Binding-site contacts:
Ligand atom C8 contacts residue PHE188 of chain 1.B at 3.3 Å (hydrophobic).
Ligand atom N2 contacts residue PHE188 of chain 1.B at 4.4 Å.
Ligand atom O7 contacts residue ASN197 of chain 1.B at 3.9 Å.
Ligand atom C5 contacts residue SER199 of chain 1.B at 4.0 Å.
Ligand atom C1 contacts residue SER199 of chain 1.B at 3.9 Å.
Ligand atom C4 contacts residue ASN197 of chain 1.B at 4.2 Å.
Ligand atom O6 contacts residue SER199 of chain 1.B at 4.1 Å.
Ligand atom C6 contacts residue SER199 of chain 1.B at 4.3 Å.
Ligand atom C7 contacts residue ASN197 of chain 1.B at 3.6 Å.
Ligand atom C5 contacts residue ASN197 of chain 1.B at 3.7 Å.
Ligand atom C1 contacts residue ASN197 of chain 1.B at 1.4 Å.
Ligand atom O5 contacts residue SER199 of chain 1.B at 3.6 Å.
Ligand atom O7 contacts residue GLY189 of chain 1.B at 4.4 Å.
Ligand atom C8 contacts residue THR190 of chain 1.B at 3.9 Å.
Ligand atom C2 contacts residue ASN197 of chain 1.B at 2.5 Å.
Ligand atom C7 contacts residue PHE188 of chain 1.B at 4.3 Å (hydrophobic).
Ligand atom N2 contacts residue ASN197 of chain 1.B at 2.9 Å (h-bond).
Ligand atom C7 contacts residue GLY189 of chain 1.B at 4.4 Å.
Ligand atom O6 contacts residue ASN197 of chain 1.B at 4.5 Å.
Ligand atom C3 contacts residue ASN197 of chain 1.B at 3.8 Å.
Ligand atom O5 contacts residue ASN197 of chain 1.B at 2.4 Å (h-bond).
Ligand atom C8 contacts residue GLY189 of chain 1.B at 3.7 Å.

The protein below binds the small molecule below.
Small molecule (SMILES): CC(=O)N[C@@H]1[C@@H](O)[C@H](O)[C@@H](CO)O[C@H]1O

Sequence of chain 1.B:
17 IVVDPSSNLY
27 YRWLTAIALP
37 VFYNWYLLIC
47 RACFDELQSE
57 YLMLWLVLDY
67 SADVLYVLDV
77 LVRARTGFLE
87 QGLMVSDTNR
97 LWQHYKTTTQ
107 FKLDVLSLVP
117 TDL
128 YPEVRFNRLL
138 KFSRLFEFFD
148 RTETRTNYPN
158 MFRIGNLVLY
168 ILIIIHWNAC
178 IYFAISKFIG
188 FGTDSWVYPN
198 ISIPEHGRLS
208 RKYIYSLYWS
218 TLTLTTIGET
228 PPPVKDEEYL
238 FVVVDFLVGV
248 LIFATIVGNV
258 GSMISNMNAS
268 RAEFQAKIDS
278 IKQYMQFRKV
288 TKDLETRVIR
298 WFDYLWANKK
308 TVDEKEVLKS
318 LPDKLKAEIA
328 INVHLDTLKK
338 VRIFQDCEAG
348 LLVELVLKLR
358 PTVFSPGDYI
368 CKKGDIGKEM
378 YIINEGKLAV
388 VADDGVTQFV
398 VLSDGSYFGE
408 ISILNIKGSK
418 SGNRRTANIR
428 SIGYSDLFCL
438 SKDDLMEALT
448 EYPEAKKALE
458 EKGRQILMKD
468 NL